A small-molecule ligand and the protein it binds are described below.
Small molecule (SMILES): N[C@@H](Cc1c[nH]c[nH+]1)C(=O)O

Sequence of chain 1.A:
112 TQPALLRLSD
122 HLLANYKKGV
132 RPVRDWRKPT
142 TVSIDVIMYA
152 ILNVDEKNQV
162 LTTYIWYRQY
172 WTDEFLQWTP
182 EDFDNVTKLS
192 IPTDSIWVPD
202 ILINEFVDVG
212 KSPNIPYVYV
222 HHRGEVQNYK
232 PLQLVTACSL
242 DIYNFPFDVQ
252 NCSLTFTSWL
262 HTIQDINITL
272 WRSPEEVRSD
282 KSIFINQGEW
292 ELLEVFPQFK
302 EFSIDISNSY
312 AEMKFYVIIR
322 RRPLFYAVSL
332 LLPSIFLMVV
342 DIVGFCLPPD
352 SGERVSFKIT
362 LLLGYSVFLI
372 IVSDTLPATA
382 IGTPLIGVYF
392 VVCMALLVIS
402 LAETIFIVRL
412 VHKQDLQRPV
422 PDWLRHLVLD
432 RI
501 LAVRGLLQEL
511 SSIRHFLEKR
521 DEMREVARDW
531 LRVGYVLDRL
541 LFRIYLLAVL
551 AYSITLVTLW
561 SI

Binding-site contacts:
Ligand atom N contacts residue TRP560 of chain 1.A at 3.2 Å (h-bond).
Ligand atom CA contacts residue TRP1 of chain 1.P at 2.4 Å (hydrophobic).
Ligand atom CG contacts residue TRP560 of chain 1.A at 4.3 Å (hydrophobic).
Ligand atom O contacts residue SER561 of chain 1.A at 4.2 Å.
Ligand atom N contacts residue TRP1 of chain 1.P at 1.3 Å.
Ligand atom CD2 contacts residue TRP560 of chain 1.A at 4.2 Å (hydrophobic).
Ligand atom C contacts residue SER561 of chain 1.A at 3.7 Å.
Ligand atom C contacts residue TRP1 of chain 1.P at 3.1 Å (hydrophobic).
Ligand atom N contacts residue ILE562 of chain 1.A at 4.3 Å.
Ligand atom O contacts residue ILE562 of chain 1.A at 3.8 Å.
Ligand atom C contacts residue TRP560 of chain 1.A at 4.5 Å (hydrophobic).
Ligand atom ND1 contacts residue TRP1 of chain 1.P at 4.4 Å.
Ligand atom CB contacts residue TRP1 of chain 1.P at 3.7 Å (hydrophobic).
Ligand atom CB contacts residue TRP560 of chain 1.A at 4.0 Å (hydrophobic).
Ligand atom C contacts residue ILE562 of chain 1.A at 3.8 Å (hydrophobic).
Ligand atom CA contacts residue TRP560 of chain 1.A at 4.0 Å (hydrophobic).
Ligand atom O contacts residue TRP1 of chain 1.P at 3.0 Å (h-bond).